Binding-site contacts:
Ligand atom F7 contacts residue ILE85 of chain 1.B at 3.0 Å.
Ligand atom C35 contacts residue TRP89 of chain 1.B at 3.3 Å (hydrophobic).
Ligand atom F7 contacts residue GLU59 of chain 1.B at 3.3 Å.
Ligand atom C6 contacts residue THR87 of chain 1.B at 3.4 Å.
Ligand atom N22 contacts residue GLY151 of chain 1.B at 3.1 Å.
Ligand atom N9 contacts residue GLU59 of chain 1.B at 2.9 Å (salt-bridge).
Ligand atom N30 contacts residue TRP89 of chain 1.B at 3.5 Å.
Ligand atom C20 contacts residue LEU125 of chain 1.B at 3.5 Å (hydrophobic).
Ligand atom O17 contacts residue VAL62 of chain 1.B at 3.6 Å.
Ligand atom C25 contacts residue ASP152 of chain 1.B at 3.6 Å.
Ligand atom N40 contacts residue PHE153 of chain 1.B at 3.5 Å.
Ligand atom C27 contacts residue THR87 of chain 1.B at 3.4 Å.
Ligand atom N32 contacts residue TRP89 of chain 1.B at 3.2 Å.
Ligand atom C10 contacts residue ASP152 of chain 1.B at 3.7 Å.
Ligand atom O11 contacts residue ASP152 of chain 1.B at 2.9 Å (salt-bridge).
Ligand atom N22 contacts residue HIS132 of chain 1.B at 3.4 Å (h-bond).
Ligand atom C5 contacts residue THR87 of chain 1.B at 3.4 Å.
Ligand atom C31 contacts residue CYS90 of chain 1.B at 3.6 Å (hydrophobic).
Ligand atom C8 contacts residue LYS41 of chain 1.B at 3.5 Å.
Ligand atom O34 contacts residue TRP89 of chain 1.B at 3.6 Å.
Ligand atom F7 contacts residue THR87 of chain 1.B at 3.4 Å.
Ligand atom C4 contacts residue THR87 of chain 1.B at 3.6 Å.
Ligand atom C1 contacts residue ALA156 of chain 1.B at 3.4 Å (hydrophobic).
Ligand atom C1 contacts residue VAL29 of chain 1.B at 3.6 Å (hydrophobic).
Ligand atom C5 contacts residue LYS41 of chain 1.B at 3.5 Å.
Ligand atom C28 contacts residue GLN88 of chain 1.B at 3.3 Å.
Ligand atom C13 contacts residue ASP152 of chain 1.B at 3.5 Å.
Ligand atom C33 contacts residue TRP89 of chain 1.B at 3.2 Å (hydrophobic).
Ligand atom C31 contacts residue TRP89 of chain 1.B at 3.5 Å (hydrophobic).
Ligand atom C28 contacts residue ALA39 of chain 1.B at 3.3 Å (hydrophobic).
Ligand atom CL2 contacts residue LEU63 of chain 1.B at 3.3 Å.
Ligand atom C26 contacts residue PHE153 of chain 1.B at 3.6 Å (hydrophobic).
Ligand atom C12 contacts residue ASP152 of chain 1.B at 3.7 Å.
Ligand atom N30 contacts residue CYS90 of chain 1.B at 3.0 Å (h-bond).
Ligand atom N9 contacts residue LYS41 of chain 1.B at 3.4 Å (salt-bridge).
Ligand atom C36 contacts residue GLY92 of chain 1.B at 3.2 Å.
Ligand atom N32 contacts residue CYS90 of chain 1.B at 2.8 Å (h-bond).
Ligand atom C13 contacts residue GLU59 of chain 1.B at 3.2 Å.
Ligand atom C27 contacts residue ALA39 of chain 1.B at 3.3 Å (hydrophobic).
Ligand atom N40 contacts residue ALA156 of chain 1.B at 3.6 Å.

The protein below binds the small molecule below.
Small molecule (SMILES): CN(c1ccc(F)c(NC(=O)c2cccc(OC(C)(C)C#N)c2Cl)c1)c1ccc2nc(NC(=O)C3CC3)sc2n1

Sequence of chain 1.B:
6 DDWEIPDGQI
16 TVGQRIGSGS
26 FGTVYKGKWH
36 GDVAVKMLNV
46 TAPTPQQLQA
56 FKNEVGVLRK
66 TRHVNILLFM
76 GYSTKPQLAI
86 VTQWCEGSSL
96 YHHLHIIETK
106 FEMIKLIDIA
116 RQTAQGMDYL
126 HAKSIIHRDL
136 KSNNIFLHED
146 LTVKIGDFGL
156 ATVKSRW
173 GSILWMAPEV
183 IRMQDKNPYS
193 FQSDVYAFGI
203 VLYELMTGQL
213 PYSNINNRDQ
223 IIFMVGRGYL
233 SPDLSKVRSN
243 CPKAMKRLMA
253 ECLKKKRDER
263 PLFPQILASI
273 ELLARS